Sequence of chain 1.E:
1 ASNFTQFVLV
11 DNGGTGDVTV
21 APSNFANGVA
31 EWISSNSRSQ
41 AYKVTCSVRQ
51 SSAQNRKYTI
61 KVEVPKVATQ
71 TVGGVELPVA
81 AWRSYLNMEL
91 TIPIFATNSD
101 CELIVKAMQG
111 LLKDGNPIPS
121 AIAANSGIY

A small-molecule ligand and the protein it binds are described below.
Small molecule (SMILES): Nc1ccn([C@@H]2O[C@H](CO[P](=O)(O)O[C@H]3[C@@H](O)[C@H](n4ccc(N)nc4=O)O[C@@H]3CO[P](=O)(O)O[C@H]3[C@@H](O)[C@H](n4cnc5c(N)ncnc54)O[C@@H]3CO[P](=O)(O)O[C@H]3[C@@H](O)[C@H](n4ccc(N)nc4=O)O[C@@H]3CO[P](=O)(O)O[C@H]3[C@@H](O)[C@H](n4ccc(=O)[nH]c4=O)O[C@@H]3CO[P](=O)(O)O[C@H]3[C@@H](O)[C@H](n4cnc5c(N)ncnc54)O[C@@H]3CO[P](=O)(O)O[C@H]3[C@@H](O)[C@H](n4cnc5c(=O)nc(N)[nH]c54)O[C@@H]3CO[P](=O)(O)O[C@H]3[C@@H](O)[C@H](n4cnc5c(=O)nc(N)[nH]c54)O[C@@H]3CO)[C@@H](O)[C@H]2O)c(=O)n1

Sequence of chain 6.E:
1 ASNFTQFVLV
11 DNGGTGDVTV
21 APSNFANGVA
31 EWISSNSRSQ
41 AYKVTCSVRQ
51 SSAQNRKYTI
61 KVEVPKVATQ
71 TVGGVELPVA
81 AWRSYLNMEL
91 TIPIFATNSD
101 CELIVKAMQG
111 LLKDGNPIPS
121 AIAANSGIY

Binding-site contacts:
Ligand atom N6 contacts residue THR45 of chain 6.E at 2.7 Å (h-bond).
Ligand atom O2' contacts residue TYR85 of chain 6.E at 3.4 Å.
Ligand atom O2 contacts residue ASN87 of chain 6.E at 3.3 Å (h-bond).
Ligand atom OP2 contacts residue SER51 of chain 1.E at 3.4 Å (h-bond).
Ligand atom C8 contacts residue LYS61 of chain 6.E at 3.4 Å.
Ligand atom OP1 contacts residue ARG49 of chain 1.E at 2.5 Å (salt-bridge).
Ligand atom OP2 contacts residue ASN55 of chain 1.E at 3.4 Å (h-bond).
Ligand atom N1 contacts residue TYR85 of chain 6.E at 3.5 Å.
Ligand atom C2' contacts residue GLU63 of chain 6.E at 3.5 Å.
Ligand atom OP1 contacts residue ASN55 of chain 1.E at 2.8 Å (h-bond).
Ligand atom N1 contacts residue SER47 of chain 6.E at 2.9 Å (h-bond).
Ligand atom P contacts residue SER51 of chain 1.E at 3.5 Å.
Ligand atom C2' contacts residue TYR85 of chain 6.E at 3.4 Å (hydrophobic).
Ligand atom OP1 contacts residue SER51 of chain 1.E at 3.5 Å.
Ligand atom C6 contacts residue THR45 of chain 6.E at 3.3 Å.
Ligand atom C5' contacts residue SER51 of chain 1.E at 3.3 Å.
Ligand atom OP2 contacts residue LYS43 of chain 6.E at 2.7 Å (salt-bridge).
Ligand atom N9 contacts residue LYS61 of chain 6.E at 3.3 Å (salt-bridge).
Ligand atom N3 contacts residue TYR85 of chain 6.E at 3.5 Å.
Ligand atom N6 contacts residue THR59 of chain 6.E at 2.8 Å (h-bond).
Ligand atom N7 contacts residue THR45 of chain 6.E at 2.6 Å (h-bond).
Ligand atom OP2 contacts residue ARG49 of chain 1.E at 2.3 Å (salt-bridge).
Ligand atom C4 contacts residue TYR85 of chain 6.E at 3.6 Å (hydrophobic).
Ligand atom N6 contacts residue CYS46 of chain 6.E at 3.3 Å (h-bond).
Ligand atom OP2 contacts residue TYR85 of chain 6.E at 2.6 Å (h-bond).
Ligand atom OP1 contacts residue SER51 of chain 1.E at 2.9 Å (h-bond).
Ligand atom OP1 contacts residue SER52 of chain 1.E at 3.2 Å.
Ligand atom O2' contacts residue GLU63 of chain 6.E at 3.2 Å (salt-bridge).
Ligand atom P contacts residue ARG49 of chain 1.E at 3.0 Å.
Ligand atom C4' contacts residue TYR85 of chain 6.E at 3.2 Å (hydrophobic).
Ligand atom O3' contacts residue ARG49 of chain 1.E at 3.4 Å (salt-bridge).
Ligand atom O3' contacts residue SER51 of chain 1.E at 3.3 Å (h-bond).
Ligand atom C2 contacts residue SER47 of chain 6.E at 3.2 Å.
Ligand atom N7 contacts residue LYS61 of chain 6.E at 3.3 Å.
Ligand atom OP2 contacts residue LYS57 of chain 1.E at 2.6 Å (salt-bridge).
Ligand atom C5 contacts residue THR45 of chain 6.E at 3.2 Å.
Ligand atom C5' contacts residue TYR85 of chain 6.E at 2.9 Å (hydrophobic).
Ligand atom C3' contacts residue TYR85 of chain 6.E at 3.4 Å (hydrophobic).
Ligand atom C5' contacts residue ARG49 of chain 1.E at 3.5 Å.
Ligand atom O4' contacts residue LYS61 of chain 6.E at 2.8 Å (salt-bridge).